A small-molecule ligand and the protein it binds are described below.
Small molecule (SMILES): O=C([O-])C(=O)[O-]

Sequence of chain 1.A:
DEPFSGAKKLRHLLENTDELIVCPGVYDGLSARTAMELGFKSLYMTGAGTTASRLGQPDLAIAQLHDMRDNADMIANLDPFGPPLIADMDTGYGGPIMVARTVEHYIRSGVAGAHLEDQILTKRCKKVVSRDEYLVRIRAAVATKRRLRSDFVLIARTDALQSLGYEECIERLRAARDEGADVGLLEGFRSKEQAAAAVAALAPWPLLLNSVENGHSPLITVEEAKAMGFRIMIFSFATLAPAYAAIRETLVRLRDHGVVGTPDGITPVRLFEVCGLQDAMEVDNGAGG

Binding-site contacts:
Ligand atom O2 contacts residue MN1 of chain 1.C at 2.4 Å.
Ligand atom O2 contacts residue HIS121 of chain 1.A at 3.6 Å.
Ligand atom O2 contacts residue TYR50 of chain 1.A at 3.5 Å (h-bond).
Ligand atom O3 contacts residue PHE248 of chain 1.A at 4.4 Å.
Ligand atom C1 contacts residue TYR50 of chain 1.A at 3.4 Å (hydrophobic).
Ligand atom O4 contacts residue MN1 of chain 1.C at 4.4 Å.
Ligand atom C1 contacts residue GLY53 of chain 1.A at 3.7 Å.
Ligand atom C2 contacts residue TYR50 of chain 1.A at 3.0 Å (hydrophobic).
Ligand atom O4 contacts residue ARG168 of chain 1.A at 4.0 Å.
Ligand atom O4 contacts residue ASN221 of chain 1.A at 3.4 Å (h-bond).
Ligand atom O3 contacts residue TYR50 of chain 1.A at 3.8 Å.
Ligand atom C2 contacts residue SER247 of chain 1.A at 3.7 Å.
Ligand atom C1 contacts residue MN1 of chain 1.C at 3.0 Å.
Ligand atom C1 contacts residue SER247 of chain 1.A at 4.0 Å.
Ligand atom O3 contacts residue THR52 of chain 1.A at 2.5 Å (h-bond).
Ligand atom C1 contacts residue THR52 of chain 1.A at 3.3 Å.
Ligand atom O1 contacts residue TYR50 of chain 1.A at 4.0 Å.
Ligand atom O1 contacts residue ASP65 of chain 1.A at 4.2 Å.
Ligand atom O1 contacts residue THR52 of chain 1.A at 3.3 Å (h-bond).
Ligand atom O1 contacts residue GLY53 of chain 1.A at 3.0 Å (h-bond).
Ligand atom O3 contacts residue SER247 of chain 1.A at 3.3 Å (h-bond).
Ligand atom C2 contacts residue MN1 of chain 1.C at 3.0 Å.
Ligand atom C1 contacts residue ALA54 of chain 1.A at 3.9 Å (hydrophobic).
Ligand atom O1 contacts residue MN1 of chain 1.C at 2.3 Å.
Ligand atom O2 contacts residue ARG168 of chain 1.A at 2.8 Å (salt-bridge).
Ligand atom C2 contacts residue ARG168 of chain 1.A at 3.7 Å.
Ligand atom O3 contacts residue ALA54 of chain 1.A at 4.1 Å.
Ligand atom O2 contacts residue ASP94 of chain 1.A at 3.6 Å.
Ligand atom O4 contacts residue TYR50 of chain 1.A at 3.2 Å (h-bond).
Ligand atom O3 contacts residue GLY53 of chain 1.A at 4.0 Å.
Ligand atom O1 contacts residue ALA54 of chain 1.A at 2.9 Å (h-bond).
Ligand atom O4 contacts residue HIS121 of chain 1.A at 4.5 Å.
Ligand atom O3 contacts residue MN1 of chain 1.C at 4.4 Å.
Ligand atom C2 contacts residue HIS121 of chain 1.A at 4.3 Å.
Ligand atom C2 contacts residue ASP94 of chain 1.A at 4.1 Å.
Ligand atom O1 contacts residue ASP94 of chain 1.A at 3.1 Å (salt-bridge).
Ligand atom C1 contacts residue ASP94 of chain 1.A at 3.9 Å.
Ligand atom O4 contacts residue SER247 of chain 1.A at 2.6 Å (h-bond).